Binding-site contacts:
Ligand atom O6 contacts residue LYS137 of chain 1.A at 3.5 Å.
Ligand atom O1A contacts residue SER38 of chain 1.A at 2.8 Å (h-bond).
Ligand atom O3' contacts residue SER50 of chain 1.A at 2.8 Å (h-bond).
Ligand atom C8 contacts residue SER38 of chain 1.A at 3.3 Å.
Ligand atom N7 contacts residue ASN136 of chain 1.A at 3.3 Å (h-bond).
Ligand atom O2B contacts residue MG1 of chain 1.D at 2.1 Å.
Ligand atom O2' contacts residue SER50 of chain 1.A at 3.3 Å.
Ligand atom O1G contacts residue SER54 of chain 1.A at 2.7 Å (h-bond).
Ligand atom N1 contacts residue ASP139 of chain 1.A at 2.8 Å (salt-bridge).
Ligand atom O1B contacts residue VAL34 of chain 1.A at 3.2 Å (h-bond).
Ligand atom O3G contacts residue SER32 of chain 1.A at 3.4 Å.
Ligand atom N2 contacts residue MET140 of chain 1.A at 3.2 Å.
Ligand atom O6 contacts residue ALA167 of chain 1.A at 2.9 Å (h-bond).
Ligand atom O6 contacts residue LYS168 of chain 1.A at 3.1 Å (salt-bridge).
Ligand atom C3' contacts residue ALA51 of chain 1.A at 3.5 Å (hydrophobic).
Ligand atom O1A contacts residue THR37 of chain 1.A at 3.4 Å (h-bond).
Ligand atom O1B contacts residue LYS36 of chain 1.A at 2.9 Å (salt-bridge).
Ligand atom O2G contacts residue THR55 of chain 1.A at 2.9 Å (h-bond).
Ligand atom N1 contacts residue LYS168 of chain 1.A at 3.4 Å.
Ligand atom O2B contacts residue LYS36 of chain 1.A at 3.5 Å (salt-bridge).
Ligand atom O6 contacts residue ASP139 of chain 1.A at 3.5 Å (salt-bridge).
Ligand atom O3G contacts residue LYS36 of chain 1.A at 2.7 Å (salt-bridge).
Ligand atom O3A contacts residue GLY35 of chain 1.A at 3.3 Å (h-bond).
Ligand atom O2' contacts residue PHE48 of chain 1.A at 3.3 Å.
Ligand atom PG contacts residue MG1 of chain 1.D at 3.2 Å.
Ligand atom O3G contacts residue GLY81 of chain 1.A at 2.8 Å (h-bond).
Ligand atom O1A contacts residue GLY35 of chain 1.A at 3.3 Å.
Ligand atom N2 contacts residue ASP139 of chain 1.A at 2.9 Å (salt-bridge).
Ligand atom O1G contacts residue SER32 of chain 1.A at 2.7 Å (h-bond).
Ligand atom O2A contacts residue PHE52 of chain 1.A at 3.5 Å.
Ligand atom O2' contacts residue THR49 of chain 1.A at 2.7 Å (h-bond).
Ligand atom O2B contacts residue THR37 of chain 1.A at 3.0 Å (h-bond).
Ligand atom O2G contacts residue MG1 of chain 1.D at 2.0 Å.
Ligand atom N3B contacts residue SER33 of chain 1.A at 3.0 Å (h-bond).
Ligand atom N3B contacts residue MG1 of chain 1.D at 3.4 Å.
Ligand atom O6 contacts residue SER166 of chain 1.A at 3.4 Å (h-bond).
Ligand atom PB contacts residue MG1 of chain 1.D at 3.3 Å.
Ligand atom O1B contacts residue GLY35 of chain 1.A at 2.9 Å (h-bond).
Ligand atom O6 contacts residue ASN136 of chain 1.A at 3.4 Å (h-bond).
Ligand atom O4' contacts residue LYS137 of chain 1.A at 3.2 Å (salt-bridge).

A small-molecule ligand and the protein it binds are described below.
Small molecule (SMILES): Nc1nc2c(ncn2[C@@H]2O[C@H](CO[P](=O)(O)O[P](=O)(O)NP(=O)(O)O)[C@@H](O)[C@H]2O)c(=O)[nH]1

Sequence of chain 1.A:
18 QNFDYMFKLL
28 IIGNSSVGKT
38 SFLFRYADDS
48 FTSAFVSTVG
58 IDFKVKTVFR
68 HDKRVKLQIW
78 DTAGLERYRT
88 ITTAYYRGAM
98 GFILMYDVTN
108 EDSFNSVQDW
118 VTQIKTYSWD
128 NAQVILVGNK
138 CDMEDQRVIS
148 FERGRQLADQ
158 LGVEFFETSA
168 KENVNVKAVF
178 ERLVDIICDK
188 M